The small molecule below binds the protein below.
Small molecule (SMILES): C[As+](C)(C)CCO[C@@H](c1ccccc1[N+](=O)O)C(F)(F)F

Sequence of chain 1.A:
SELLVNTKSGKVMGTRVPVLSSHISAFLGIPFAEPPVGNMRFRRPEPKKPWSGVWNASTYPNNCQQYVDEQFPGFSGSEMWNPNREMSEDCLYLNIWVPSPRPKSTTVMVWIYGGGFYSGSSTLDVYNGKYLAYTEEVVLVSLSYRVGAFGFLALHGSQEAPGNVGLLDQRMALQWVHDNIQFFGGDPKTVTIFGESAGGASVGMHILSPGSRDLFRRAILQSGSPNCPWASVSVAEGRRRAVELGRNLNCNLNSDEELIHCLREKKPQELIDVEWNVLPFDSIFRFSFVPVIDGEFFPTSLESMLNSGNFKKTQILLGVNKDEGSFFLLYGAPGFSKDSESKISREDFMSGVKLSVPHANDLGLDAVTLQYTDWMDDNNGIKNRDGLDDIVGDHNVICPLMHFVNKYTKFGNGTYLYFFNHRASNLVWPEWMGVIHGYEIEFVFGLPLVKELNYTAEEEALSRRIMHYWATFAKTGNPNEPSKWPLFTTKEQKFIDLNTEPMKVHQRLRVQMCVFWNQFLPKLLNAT

Binding-site contacts:
Ligand atom N2 contacts residue ARG289 of chain 1.A at 3.9 Å.
Ligand atom F2 contacts residue TYR334 of chain 1.A at 3.5 Å.
Ligand atom C9 contacts residue TRP279 of chain 1.A at 3.9 Å (hydrophobic).
Ligand atom C10 contacts residue TRP279 of chain 1.A at 4.2 Å (hydrophobic).
Ligand atom N2 contacts residue PHE288 of chain 1.A at 3.2 Å (h-bond).
Ligand atom O3 contacts residue SER286 of chain 1.A at 3.4 Å (h-bond).
Ligand atom F1 contacts residue TYR334 of chain 1.A at 3.0 Å.
Ligand atom F2 contacts residue GLY335 of chain 1.A at 4.1 Å.
Ligand atom O2 contacts residue PHE290 of chain 1.A at 3.4 Å.
Ligand atom O3 contacts residue ILE287 of chain 1.A at 3.1 Å.
Ligand atom C9 contacts residue PHE290 of chain 1.A at 3.9 Å (hydrophobic).
Ligand atom C5 contacts residue TRP279 of chain 1.A at 4.1 Å (hydrophobic).
Ligand atom O3 contacts residue PHE288 of chain 1.A at 3.2 Å (h-bond).
Ligand atom F1 contacts residue GLY335 of chain 1.A at 2.8 Å.
Ligand atom O2 contacts residue ILE287 of chain 1.A at 3.7 Å.
Ligand atom F3 contacts residue ILE287 of chain 1.A at 4.2 Å.
Ligand atom N2 contacts residue ILE287 of chain 1.A at 3.9 Å.
Ligand atom C11 contacts residue TYR121 of chain 1.A at 4.0 Å (hydrophobic).
Ligand atom C2 contacts residue TRP279 of chain 1.A at 4.0 Å (hydrophobic).
Ligand atom C11 contacts residue TYR334 of chain 1.A at 4.0 Å (hydrophobic).
Ligand atom C10 contacts residue CFQ1 of chain 1.E at 3.7 Å.
Ligand atom N2 contacts residue TRP279 of chain 1.A at 4.2 Å.
Ligand atom F3 contacts residue TYR334 of chain 1.A at 3.9 Å.
Ligand atom F1 contacts residue PHE331 of chain 1.A at 4.0 Å.
Ligand atom O3 contacts residue ARG289 of chain 1.A at 4.0 Å.
Ligand atom C10 contacts residue TYR121 of chain 1.A at 3.4 Å (hydrophobic).
Ligand atom C2 contacts residue TYR70 of chain 1.A at 3.6 Å (hydrophobic).
Ligand atom C11 contacts residue CFQ1 of chain 1.E at 3.6 Å.
Ligand atom C9 contacts residue CFQ1 of chain 1.E at 4.2 Å.
Ligand atom C14 contacts residue GLY335 of chain 1.A at 3.6 Å.
Ligand atom O2 contacts residue ARG289 of chain 1.A at 3.0 Å (salt-bridge).
Ligand atom C5 contacts residue SER286 of chain 1.A at 4.2 Å.
Ligand atom F3 contacts residue GLY335 of chain 1.A at 3.0 Å.
Ligand atom O2 contacts residue PHE288 of chain 1.A at 2.7 Å (h-bond).
Ligand atom C12 contacts residue TYR334 of chain 1.A at 4.1 Å (hydrophobic).
Ligand atom O2 contacts residue PHE331 of chain 1.A at 4.2 Å.
Ligand atom C8 contacts residue TRP279 of chain 1.A at 4.1 Å (hydrophobic).
Ligand atom C3 contacts residue TRP279 of chain 1.A at 4.2 Å (hydrophobic).
Ligand atom C14 contacts residue TYR334 of chain 1.A at 3.8 Å (hydrophobic).
Ligand atom C4 contacts residue TRP279 of chain 1.A at 3.8 Å (hydrophobic).